Sequence of chain 1.L:
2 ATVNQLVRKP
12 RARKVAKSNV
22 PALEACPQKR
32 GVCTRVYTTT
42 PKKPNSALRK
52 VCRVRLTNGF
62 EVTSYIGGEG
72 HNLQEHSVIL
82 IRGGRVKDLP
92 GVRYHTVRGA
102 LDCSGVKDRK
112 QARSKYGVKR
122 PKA

This protein binds this small molecule.
Small molecule (SMILES): NC[C@@H]1O[C@H](O[C@H]2[C@@H](O)[C@H](O[C@@H]3[C@@H](O)[C@H](N)C[C@H](N)[C@H]3O[C@H]3O[C@H](CN)[C@@H](O)[C@H](O)[C@H]3N)O[C@@H]2CO)[C@H](N)[C@@H](O)[C@@H]1O

Binding-site contacts:
Ligand atom O3 contacts residue LYS44 of chain 1.L at 4.1 Å.